Binding-site contacts:
Ligand atom C8 contacts residue LEU463 of chain 1.A at 4.4 Å (hydrophobic).
Ligand atom O7 contacts residue ASN464 of chain 1.A at 3.1 Å (h-bond).
Ligand atom C7 contacts residue ASN464 of chain 1.A at 3.1 Å.
Ligand atom C4 contacts residue ASN464 of chain 1.A at 4.2 Å.
Ligand atom C8 contacts residue SER462 of chain 1.A at 3.7 Å.
Ligand atom N2 contacts residue SER462 of chain 1.A at 4.1 Å.
Ligand atom C1 contacts residue ASN464 of chain 1.A at 1.4 Å.
Ligand atom N2 contacts residue ASN464 of chain 1.A at 3.0 Å (h-bond).
Ligand atom C1 contacts residue SER462 of chain 1.A at 4.3 Å.
Ligand atom C7 contacts residue SER462 of chain 1.A at 4.2 Å.
Ligand atom O5 contacts residue ASN464 of chain 1.A at 2.4 Å (h-bond).
Ligand atom C5 contacts residue ASN464 of chain 1.A at 3.7 Å.
Ligand atom C8 contacts residue ASN464 of chain 1.A at 4.1 Å.
Ligand atom C2 contacts residue ASN464 of chain 1.A at 2.5 Å.
Ligand atom C3 contacts residue ASN464 of chain 1.A at 3.9 Å.

This protein binds this small molecule.
Small molecule (SMILES): CC(=O)N[C@@H]1[C@@H](O)[C@H](O)[C@@H](CO)O[C@H]1O

Sequence of chain 1.A:
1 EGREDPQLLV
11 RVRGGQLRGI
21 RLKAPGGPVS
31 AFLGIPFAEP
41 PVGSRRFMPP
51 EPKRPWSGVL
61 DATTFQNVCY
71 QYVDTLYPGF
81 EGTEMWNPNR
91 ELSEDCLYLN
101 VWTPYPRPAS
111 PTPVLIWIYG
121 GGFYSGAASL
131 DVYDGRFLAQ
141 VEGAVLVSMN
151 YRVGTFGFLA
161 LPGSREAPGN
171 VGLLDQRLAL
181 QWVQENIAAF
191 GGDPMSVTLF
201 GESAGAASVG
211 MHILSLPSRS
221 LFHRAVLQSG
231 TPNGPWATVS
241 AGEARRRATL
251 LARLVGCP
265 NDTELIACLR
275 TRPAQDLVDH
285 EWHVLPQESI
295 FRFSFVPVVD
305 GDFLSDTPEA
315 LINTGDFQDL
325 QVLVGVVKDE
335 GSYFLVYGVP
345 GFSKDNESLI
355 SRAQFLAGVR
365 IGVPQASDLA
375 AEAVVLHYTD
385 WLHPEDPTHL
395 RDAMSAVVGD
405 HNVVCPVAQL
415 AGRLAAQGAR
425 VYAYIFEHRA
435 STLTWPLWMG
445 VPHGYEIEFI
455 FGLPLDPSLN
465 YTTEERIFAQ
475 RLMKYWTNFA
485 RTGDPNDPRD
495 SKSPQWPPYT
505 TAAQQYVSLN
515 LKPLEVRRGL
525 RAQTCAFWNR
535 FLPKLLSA